Binding-site contacts:
Ligand atom C2 contacts residue ASN341 of chain 1.A at 2.4 Å.
Ligand atom N2 contacts residue GLY336 of chain 1.A at 4.3 Å.
Ligand atom N2 contacts residue ASN341 of chain 1.A at 2.9 Å (h-bond).
Ligand atom C4 contacts residue ASN341 of chain 1.A at 4.2 Å.
Ligand atom O7 contacts residue PRO335 of chain 1.A at 4.1 Å.
Ligand atom O5 contacts residue SER338 of chain 1.A at 3.5 Å.
Ligand atom C3 contacts residue ASN341 of chain 1.A at 3.8 Å.
Ligand atom C6 contacts residue ASN341 of chain 1.A at 4.3 Å.
Ligand atom C8 contacts residue ASN342 of chain 1.A at 3.7 Å.
Ligand atom C5 contacts residue ASN341 of chain 1.A at 4.5 Å.
Ligand atom C8 contacts residue ILE344 of chain 1.A at 4.2 Å (hydrophobic).
Ligand atom C7 contacts residue ASN341 of chain 1.A at 3.0 Å.
Ligand atom C6 contacts residue ASP340 of chain 1.A at 4.2 Å.
Ligand atom C5 contacts residue ASN341 of chain 1.A at 3.6 Å.
Ligand atom C3 contacts residue GLY336 of chain 1.A at 4.1 Å.
Ligand atom O7 contacts residue GLY336 of chain 1.A at 3.4 Å (h-bond).
Ligand atom C5 contacts residue GLY336 of chain 1.A at 4.5 Å.
Ligand atom C1 contacts residue SER338 of chain 1.A at 3.9 Å.
Ligand atom C8 contacts residue ASN341 of chain 1.A at 4.3 Å.
Ligand atom O7 contacts residue ASN341 of chain 1.A at 2.8 Å (h-bond).
Ligand atom C6 contacts residue SER338 of chain 1.A at 4.1 Å.
Ligand atom C5 contacts residue SER338 of chain 1.A at 4.0 Å.
Ligand atom C1 contacts residue ASN341 of chain 1.A at 1.4 Å.
Ligand atom C6 contacts residue SER338 of chain 1.A at 3.8 Å.
Ligand atom O4 contacts residue GLY336 of chain 1.A at 4.3 Å.
Ligand atom C2 contacts residue GLY336 of chain 1.A at 4.4 Å.
Ligand atom O5 contacts residue SER338 of chain 1.A at 4.3 Å.
Ligand atom C6 contacts residue PHE337 of chain 1.A at 4.3 Å (hydrophobic).
Ligand atom O5 contacts residue ASN341 of chain 1.A at 2.4 Å (h-bond).
Ligand atom C1 contacts residue GLY336 of chain 1.A at 4.2 Å.
Ligand atom C5 contacts residue PHE337 of chain 1.A at 4.2 Å (hydrophobic).

A small-molecule ligand and the protein it binds are described below.
Small molecule (SMILES): CC(=O)N[C@H]1[C@H](O[C@H]2[C@H](O)[C@@H](NC(C)=O)CO[C@@H]2CO[C@@H]2O[C@@H](C)[C@@H](O)[C@@H](O)[C@@H]2O)O[C@H](CO)[C@@H](O)[C@@H]1O

Sequence of chain 1.A:
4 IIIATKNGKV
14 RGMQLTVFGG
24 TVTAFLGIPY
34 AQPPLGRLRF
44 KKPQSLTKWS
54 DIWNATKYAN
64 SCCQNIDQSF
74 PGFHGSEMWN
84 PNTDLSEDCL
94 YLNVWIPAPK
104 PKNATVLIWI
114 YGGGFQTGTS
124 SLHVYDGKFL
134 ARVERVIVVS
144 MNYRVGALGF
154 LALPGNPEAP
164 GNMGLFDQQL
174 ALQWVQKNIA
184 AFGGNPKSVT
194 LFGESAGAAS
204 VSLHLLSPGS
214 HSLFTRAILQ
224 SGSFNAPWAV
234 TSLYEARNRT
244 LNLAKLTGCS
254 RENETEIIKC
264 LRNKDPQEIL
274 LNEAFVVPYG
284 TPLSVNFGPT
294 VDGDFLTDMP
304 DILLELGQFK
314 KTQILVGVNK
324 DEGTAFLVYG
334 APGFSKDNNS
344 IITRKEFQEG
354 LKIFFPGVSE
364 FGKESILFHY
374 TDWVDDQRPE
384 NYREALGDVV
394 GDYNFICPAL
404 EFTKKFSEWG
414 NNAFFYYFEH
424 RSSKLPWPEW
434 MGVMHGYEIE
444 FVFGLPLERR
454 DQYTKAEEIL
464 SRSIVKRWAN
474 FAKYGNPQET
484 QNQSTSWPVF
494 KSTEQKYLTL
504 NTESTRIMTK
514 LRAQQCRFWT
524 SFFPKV